Binding-site contacts:
Ligand atom N20 contacts residue ASN51 of chain 1.A at 3.2 Å (h-bond).
Ligand atom C18 contacts residue ASN51 of chain 1.A at 3.9 Å.
Ligand atom C7 contacts residue GLY97 of chain 1.A at 3.1 Å.
Ligand atom C2 contacts residue THR184 of chain 1.A at 3.7 Å.
Ligand atom C26 contacts residue MET98 of chain 1.A at 3.6 Å (hydrophobic).
Ligand atom C19 contacts residue ASN51 of chain 1.A at 3.5 Å.
Ligand atom N20 contacts residue PHE138 of chain 1.A at 3.4 Å.
Ligand atom C11 contacts residue LEU107 of chain 1.A at 3.9 Å (hydrophobic).
Ligand atom N21 contacts residue ASN51 of chain 1.A at 3.6 Å.
Ligand atom C7 contacts residue MET98 of chain 1.A at 3.6 Å (hydrophobic).
Ligand atom C25 contacts residue LEU103 of chain 1.A at 3.8 Å (hydrophobic).
Ligand atom C15 contacts residue ASN51 of chain 1.A at 3.3 Å.
Ligand atom C17 contacts residue ASN51 of chain 1.A at 3.5 Å.
Ligand atom C6 contacts residue ALA55 of chain 1.A at 3.7 Å (hydrophobic).
Ligand atom C27 contacts residue VAL150 of chain 1.A at 3.7 Å (hydrophobic).
Ligand atom C14 contacts residue ASN51 of chain 1.A at 3.8 Å.
Ligand atom C6 contacts residue THR184 of chain 1.A at 3.3 Å.
Ligand atom C1 contacts residue SER52 of chain 1.A at 3.9 Å.
Ligand atom C2 contacts residue ASP93 of chain 1.A at 3.4 Å.
Ligand atom C12 contacts residue LEU107 of chain 1.A at 3.9 Å (hydrophobic).
Ligand atom O16 contacts residue ASP93 of chain 1.A at 2.6 Å (salt-bridge).
Ligand atom C6 contacts residue MET98 of chain 1.A at 3.6 Å (hydrophobic).
Ligand atom N8 contacts residue ALA55 of chain 1.A at 3.9 Å.
Ligand atom N20 contacts residue LEU48 of chain 1.A at 3.9 Å.
Ligand atom C5 contacts residue ALA55 of chain 1.A at 3.6 Å (hydrophobic).
Ligand atom C1 contacts residue ASP93 of chain 1.A at 3.3 Å.
Ligand atom C24 contacts residue PHE138 of chain 1.A at 3.5 Å (hydrophobic).
Ligand atom C22 contacts residue PHE138 of chain 1.A at 3.8 Å (hydrophobic).
Ligand atom C7 contacts residue ALA55 of chain 1.A at 3.8 Å (hydrophobic).
Ligand atom N8 contacts residue ILE96 of chain 1.A at 3.9 Å.
Ligand atom O16 contacts residue THR184 of chain 1.A at 3.5 Å.
Ligand atom C7 contacts residue ILE96 of chain 1.A at 3.5 Å (hydrophobic).
Ligand atom C4 contacts residue MET98 of chain 1.A at 3.7 Å (hydrophobic).
Ligand atom N21 contacts residue VAL186 of chain 1.A at 3.5 Å.
Ligand atom C22 contacts residue ASN51 of chain 1.A at 3.8 Å.
Ligand atom O16 contacts residue ALA55 of chain 1.A at 3.0 Å.
Ligand atom C6 contacts residue GLY97 of chain 1.A at 3.8 Å.
Ligand atom C1 contacts residue THR184 of chain 1.A at 3.7 Å.
Ligand atom N9 contacts residue ALA55 of chain 1.A at 3.7 Å.
Ligand atom C28 contacts residue MET98 of chain 1.A at 3.7 Å (hydrophobic).

Sequence of chain 1.A:
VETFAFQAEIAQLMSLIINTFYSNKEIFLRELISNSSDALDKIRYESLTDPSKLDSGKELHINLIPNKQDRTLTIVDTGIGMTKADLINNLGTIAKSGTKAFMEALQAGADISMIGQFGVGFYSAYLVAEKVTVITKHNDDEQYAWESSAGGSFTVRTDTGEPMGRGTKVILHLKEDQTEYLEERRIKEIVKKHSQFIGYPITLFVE

A protein and the small-molecule ligand that binds it are described below.
Small molecule (SMILES): Oc1cc2n[nH]c(Cc3ccccc3)c2cc1-c1ccnn1-c1ccccc1